Binding-site contacts:
Ligand atom O5 contacts residue ASP268 of chain 1.A at 3.6 Å.
Ligand atom O6 contacts residue ASP268 of chain 1.A at 4.3 Å.
Ligand atom O7 contacts residue ALA362 of chain 1.A at 3.6 Å.
Ligand atom C7 contacts residue ALA362 of chain 1.A at 3.8 Å (hydrophobic).
Ligand atom C8 contacts residue SER363 of chain 1.A at 3.9 Å.
Ligand atom N2 contacts residue ASN265 of chain 1.A at 3.0 Å (h-bond).
Ligand atom C1 contacts residue ASN265 of chain 1.A at 1.7 Å.
Ligand atom O5 contacts residue THR267 of chain 1.A at 4.0 Å.
Ligand atom O5 contacts residue ASN265 of chain 1.A at 2.4 Å (h-bond).
Ligand atom C6 contacts residue ASP268 of chain 1.A at 4.3 Å.
Ligand atom C7 contacts residue ASN265 of chain 1.A at 3.6 Å.
Ligand atom C5 contacts residue THR267 of chain 1.A at 4.0 Å.
Ligand atom C6 contacts residue THR267 of chain 1.A at 4.0 Å.
Ligand atom C8 contacts residue ALA362 of chain 1.A at 3.7 Å (hydrophobic).
Ligand atom C5 contacts residue ASN265 of chain 1.A at 3.7 Å.
Ligand atom C3 contacts residue ASN265 of chain 1.A at 3.9 Å.
Ligand atom C2 contacts residue ASN265 of chain 1.A at 2.5 Å.
Ligand atom O7 contacts residue ASN265 of chain 1.A at 3.8 Å.
Ligand atom C4 contacts residue ASN265 of chain 1.A at 4.2 Å.
Ligand atom C1 contacts residue THR267 of chain 1.A at 3.8 Å.

Sequence of chain 1.A:
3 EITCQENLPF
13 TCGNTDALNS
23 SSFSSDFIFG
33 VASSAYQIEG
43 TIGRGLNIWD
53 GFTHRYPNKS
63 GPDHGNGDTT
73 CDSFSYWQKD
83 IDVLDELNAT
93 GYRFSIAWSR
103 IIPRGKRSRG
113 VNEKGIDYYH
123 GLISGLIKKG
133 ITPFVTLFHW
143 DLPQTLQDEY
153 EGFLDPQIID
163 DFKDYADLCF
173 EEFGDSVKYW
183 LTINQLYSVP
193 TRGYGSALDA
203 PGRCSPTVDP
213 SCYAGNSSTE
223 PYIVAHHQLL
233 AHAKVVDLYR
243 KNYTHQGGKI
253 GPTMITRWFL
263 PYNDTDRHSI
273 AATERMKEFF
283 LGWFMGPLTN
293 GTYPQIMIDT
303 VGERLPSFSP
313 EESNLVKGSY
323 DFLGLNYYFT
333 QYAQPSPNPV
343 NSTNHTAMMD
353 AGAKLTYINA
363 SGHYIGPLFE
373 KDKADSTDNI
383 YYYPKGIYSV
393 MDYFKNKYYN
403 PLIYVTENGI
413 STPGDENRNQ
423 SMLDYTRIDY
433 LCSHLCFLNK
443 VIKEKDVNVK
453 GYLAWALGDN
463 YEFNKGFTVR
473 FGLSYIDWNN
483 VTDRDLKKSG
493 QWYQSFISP

A protein and the small-molecule ligand that binds it are described below.
Small molecule (SMILES): CC(=O)N[C@H]1[C@H](O[C@H]2[C@H](O[C@@H]3O[C@@H](C)[C@@H](O)[C@@H](O)[C@@H]3O)[C@@H](NC(C)=O)CO[C@@H]2CO)O[C@H](CO)[C@@H](O[C@@H]2O[C@H](CO)[C@@H](O)[C@H](O)[C@@H]2O[C@@H]2OC[C@@H](O)[C@H](O)[C@H]2O)[C@@H]1O